Sequence of chain 1.A:
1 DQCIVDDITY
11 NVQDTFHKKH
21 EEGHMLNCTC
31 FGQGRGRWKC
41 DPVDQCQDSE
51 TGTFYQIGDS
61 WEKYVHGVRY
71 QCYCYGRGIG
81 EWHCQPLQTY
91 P

A small-molecule ligand and the protein it binds are described below.
Small molecule (SMILES): CC(=O)N[C@@H]1[C@@H](O)[C@H](O)[C@@H](CO)O[C@H]1O

Binding-site contacts:
Ligand atom C2 contacts residue ASN27 of chain 1.A at 2.4 Å.
Ligand atom C1 contacts residue ASN27 of chain 1.A at 1.4 Å.
Ligand atom O7 contacts residue ASN27 of chain 1.A at 3.4 Å (h-bond).
Ligand atom C7 contacts residue THR29 of chain 1.A at 3.5 Å.
Ligand atom C8 contacts residue CYS40 of chain 1.A at 4.1 Å (hydrophobic).
Ligand atom N2 contacts residue ASN27 of chain 1.A at 3.0 Å (h-bond).
Ligand atom C1 contacts residue ASP41 of chain 1.A at 4.0 Å.
Ligand atom O7 contacts residue THR29 of chain 1.A at 2.6 Å (h-bond).
Ligand atom C5 contacts residue ASN27 of chain 1.A at 3.7 Å.
Ligand atom O5 contacts residue ASN27 of chain 1.A at 2.4 Å (h-bond).
Ligand atom C8 contacts residue ASP41 of chain 1.A at 3.7 Å.
Ligand atom C7 contacts residue CYS28 of chain 1.A at 4.0 Å (hydrophobic).
Ligand atom C4 contacts residue ASN27 of chain 1.A at 4.2 Å.
Ligand atom C7 contacts residue ASP41 of chain 1.A at 3.8 Å.
Ligand atom C8 contacts residue LYS39 of chain 1.A at 3.3 Å.
Ligand atom O3 contacts residue ASP41 of chain 1.A at 4.2 Å.
Ligand atom C7 contacts residue LYS39 of chain 1.A at 4.5 Å.
Ligand atom C8 contacts residue THR29 of chain 1.A at 3.9 Å.
Ligand atom C2 contacts residue ASP41 of chain 1.A at 3.7 Å.
Ligand atom C3 contacts residue ASN27 of chain 1.A at 3.8 Å.
Ligand atom C8 contacts residue CYS28 of chain 1.A at 4.0 Å (hydrophobic).
Ligand atom C8 contacts residue ASN27 of chain 1.A at 3.5 Å.
Ligand atom C3 contacts residue ASP41 of chain 1.A at 3.7 Å.
Ligand atom C7 contacts residue ASN27 of chain 1.A at 3.4 Å.
Ligand atom N2 contacts residue ASP41 of chain 1.A at 2.8 Å (salt-bridge).
Ligand atom O7 contacts residue CYS28 of chain 1.A at 3.3 Å.